Binding-site contacts:
Ligand atom C3 contacts residue THR25 of chain 1.B at 3.3 Å.
Ligand atom CA contacts residue GLN189 of chain 1.B at 3.0 Å.
Ligand atom C contacts residue GLN189 of chain 1.B at 3.6 Å.
Ligand atom O8 contacts residue GLU166 of chain 1.B at 2.9 Å.
Ligand atom C contacts residue GLY143 of chain 1.B at 3.6 Å.
Ligand atom N contacts residue GLU166 of chain 1.B at 3.6 Å.
Ligand atom C contacts residue GLY143 of chain 1.B at 3.6 Å.
Ligand atom C25 contacts residue HIS164 of chain 1.B at 3.1 Å.
Ligand atom CB contacts residue MET165 of chain 1.B at 3.5 Å (hydrophobic).
Ligand atom O8 contacts residue MET165 of chain 1.B at 3.1 Å (h-bond).
Ligand atom C29 contacts residue GLU166 of chain 1.B at 3.6 Å.
Ligand atom C29 contacts residue HIS163 of chain 1.B at 3.7 Å.
Ligand atom C27 contacts residue ASN142 of chain 1.B at 3.7 Å.
Ligand atom C contacts residue GLU166 of chain 1.B at 3.5 Å.
Ligand atom C20 contacts residue CYS145 of chain 1.B at 2.6 Å (hydrophobic).
Ligand atom CA contacts residue MET165 of chain 1.B at 3.6 Å (hydrophobic).
Ligand atom C28 contacts residue GLU166 of chain 1.B at 3.7 Å.
Ligand atom CG1 contacts residue GLN189 of chain 1.B at 3.5 Å.
Ligand atom C21 contacts residue CYS145 of chain 1.B at 2.7 Å (hydrophobic).
Ligand atom N contacts residue MET165 of chain 1.B at 3.3 Å.
Ligand atom O contacts residue GLN189 of chain 1.B at 3.3 Å (h-bond).
Ligand atom CA contacts residue CYS145 of chain 1.B at 3.1 Å (hydrophobic).
Ligand atom O8 contacts residue HIS163 of chain 1.B at 2.9 Å (h-bond).
Ligand atom CB contacts residue GLN192 of chain 1.B at 3.5 Å.
Ligand atom CB contacts residue HIS164 of chain 1.B at 3.6 Å.
Ligand atom CD2 contacts residue HIS41 of chain 1.B at 3.3 Å.
Ligand atom CA contacts residue HIS164 of chain 1.B at 3.6 Å.
Ligand atom C4 contacts residue PRO168 of chain 1.B at 3.5 Å (hydrophobic).
Ligand atom N6 contacts residue GLU166 of chain 1.B at 2.8 Å (salt-bridge).
Ligand atom C28 contacts residue ASN142 of chain 1.B at 3.6 Å.
Ligand atom O contacts residue GLN189 of chain 1.B at 3.2 Å (h-bond).
Ligand atom N6 contacts residue PHE140 of chain 1.B at 3.6 Å (h-bond).
Ligand atom O contacts residue GLY143 of chain 1.B at 3.5 Å (h-bond).
Ligand atom N contacts residue THR190 of chain 1.B at 3.1 Å (h-bond).
Ligand atom C25 contacts residue CYS145 of chain 1.B at 2.9 Å (hydrophobic).
Ligand atom C4 contacts residue THR25 of chain 1.B at 3.2 Å.
Ligand atom O contacts residue GLU166 of chain 1.B at 3.6 Å.
Ligand atom CB contacts residue GLN189 of chain 1.B at 3.6 Å.
Ligand atom CD1 contacts residue GLN189 of chain 1.B at 3.5 Å.
Ligand atom CB contacts residue THR190 of chain 1.B at 3.6 Å.

The protein below binds the small molecule below.
Small molecule (SMILES): Cc1cc(C(=O)N[C@@H](C)C(=O)N[C@H](C(=O)N[C@@H](CC(C)C)C(=O)N[C@H](/C=C\C(=O)OCc2ccccc2)C[C@@H]2CCNC2=O)C(C)C)no1

Sequence of chain 1.B:
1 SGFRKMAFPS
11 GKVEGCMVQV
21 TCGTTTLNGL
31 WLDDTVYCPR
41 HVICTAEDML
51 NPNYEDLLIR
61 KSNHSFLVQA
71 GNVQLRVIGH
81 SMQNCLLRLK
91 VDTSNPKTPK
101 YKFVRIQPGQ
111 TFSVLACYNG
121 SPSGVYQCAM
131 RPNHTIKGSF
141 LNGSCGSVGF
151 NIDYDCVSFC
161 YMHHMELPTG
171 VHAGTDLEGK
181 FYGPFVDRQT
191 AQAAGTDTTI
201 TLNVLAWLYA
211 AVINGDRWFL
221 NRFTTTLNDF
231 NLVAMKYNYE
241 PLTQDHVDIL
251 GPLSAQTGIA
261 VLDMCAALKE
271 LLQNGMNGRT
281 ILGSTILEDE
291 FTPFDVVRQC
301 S